Sequence of chain 1.B:
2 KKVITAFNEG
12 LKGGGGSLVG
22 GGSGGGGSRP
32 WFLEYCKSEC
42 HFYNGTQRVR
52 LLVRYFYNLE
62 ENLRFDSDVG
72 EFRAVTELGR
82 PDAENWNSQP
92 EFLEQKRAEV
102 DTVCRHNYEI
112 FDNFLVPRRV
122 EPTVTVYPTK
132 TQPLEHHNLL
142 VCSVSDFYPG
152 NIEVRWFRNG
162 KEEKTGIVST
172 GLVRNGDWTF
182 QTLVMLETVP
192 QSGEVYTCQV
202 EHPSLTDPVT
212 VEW

Sequence of chain 1.D:
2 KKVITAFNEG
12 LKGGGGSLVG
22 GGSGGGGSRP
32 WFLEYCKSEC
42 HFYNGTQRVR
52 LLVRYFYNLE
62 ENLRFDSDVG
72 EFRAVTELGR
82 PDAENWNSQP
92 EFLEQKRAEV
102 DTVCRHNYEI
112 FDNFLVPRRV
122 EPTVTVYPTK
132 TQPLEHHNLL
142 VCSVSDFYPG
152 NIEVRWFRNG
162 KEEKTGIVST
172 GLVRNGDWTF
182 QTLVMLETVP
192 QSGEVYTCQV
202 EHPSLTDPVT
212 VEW

Sequence of chain 1.A:
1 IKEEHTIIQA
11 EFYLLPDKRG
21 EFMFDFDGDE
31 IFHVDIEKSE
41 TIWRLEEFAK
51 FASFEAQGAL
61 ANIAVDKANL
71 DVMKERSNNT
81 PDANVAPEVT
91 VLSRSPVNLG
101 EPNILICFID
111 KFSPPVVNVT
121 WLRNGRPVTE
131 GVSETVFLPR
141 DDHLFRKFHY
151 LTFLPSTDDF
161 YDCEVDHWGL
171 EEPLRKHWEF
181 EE

A small-molecule ligand and the protein it binds are described below.
Small molecule (SMILES): CC(=O)N[C@@H]1[C@@H](O)[C@H](O)[C@@H](CO)O[C@H]1O

Binding-site contacts:
Ligand atom O7 contacts residue ASN78 of chain 1.A at 3.6 Å (h-bond).
Ligand atom C3 contacts residue ASN78 of chain 1.A at 4.2 Å.
Ligand atom C2 contacts residue ASN78 of chain 1.A at 2.9 Å.
Ligand atom C7 contacts residue ASN78 of chain 1.A at 3.5 Å.
Ligand atom O5 contacts residue ASN78 of chain 1.A at 3.3 Å (h-bond).
Ligand atom C8 contacts residue SER18 of chain 1.B at 4.5 Å.
Ligand atom C8 contacts residue ASN78 of chain 1.A at 4.3 Å.
Ligand atom C8 contacts residue VAL169 of chain 1.D at 4.4 Å (hydrophobic).
Ligand atom N2 contacts residue ASN78 of chain 1.A at 3.4 Å (h-bond).
Ligand atom C1 contacts residue ASN78 of chain 1.A at 3.0 Å.